Sequence of chain 1.A:
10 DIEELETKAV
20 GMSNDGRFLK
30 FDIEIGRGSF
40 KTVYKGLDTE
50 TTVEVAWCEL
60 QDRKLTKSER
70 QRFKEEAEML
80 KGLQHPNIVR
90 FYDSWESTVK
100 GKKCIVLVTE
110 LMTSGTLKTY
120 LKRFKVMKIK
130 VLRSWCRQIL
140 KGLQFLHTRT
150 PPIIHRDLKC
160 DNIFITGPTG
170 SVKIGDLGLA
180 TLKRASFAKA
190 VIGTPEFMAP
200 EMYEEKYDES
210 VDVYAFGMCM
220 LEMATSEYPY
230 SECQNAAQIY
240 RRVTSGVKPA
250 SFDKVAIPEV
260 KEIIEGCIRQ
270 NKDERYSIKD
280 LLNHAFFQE

This protein binds this small molecule.
Small molecule (SMILES): COc1ccc(OC)c2[nH]c(=O)c(CCNC(=O)c3ccccc3I)cc12

Binding-site contacts:
Ligand atom C19 contacts residue PHE163 of chain 1.A at 3.6 Å (hydrophobic).
Ligand atom C17 contacts residue LEU176 of chain 1.A at 3.7 Å (hydrophobic).
Ligand atom C contacts residue THR112 of chain 1.A at 3.7 Å.
Ligand atom C18 contacts residue THR108 of chain 1.A at 3.6 Å.
Ligand atom C16 contacts residue PHE90 of chain 1.A at 3.8 Å (hydrophobic).
Ligand atom C14 contacts residue VAL88 of chain 1.A at 3.5 Å (hydrophobic).
Ligand atom C19 contacts residue VAL42 of chain 1.A at 3.5 Å (hydrophobic).
Ligand atom C8 contacts residue MET111 of chain 1.A at 3.5 Å (hydrophobic).
Ligand atom C11 contacts residue THR108 of chain 1.A at 3.6 Å.
Ligand atom N contacts residue MET111 of chain 1.A at 2.8 Å (h-bond).
Ligand atom O2 contacts residue LEU110 of chain 1.A at 3.6 Å.
Ligand atom O2 contacts residue GLU109 of chain 1.A at 3.7 Å.
Ligand atom C16 contacts residue LEU176 of chain 1.A at 3.6 Å (hydrophobic).
Ligand atom C6 contacts residue PHE163 of chain 1.A at 3.6 Å (hydrophobic).
Ligand atom N1 contacts residue VAL88 of chain 1.A at 3.5 Å.
Ligand atom I contacts residue LEU178 of chain 1.A at 3.7 Å.
Ligand atom O1 contacts residue VAL42 of chain 1.A at 3.5 Å.
Ligand atom N1 contacts residue THR108 of chain 1.A at 2.9 Å (h-bond).
Ligand atom C18 contacts residue ASP175 of chain 1.A at 3.8 Å.
Ligand atom O2 contacts residue MET111 of chain 1.A at 2.7 Å (h-bond).
Ligand atom C1 contacts residue ILE34 of chain 1.A at 3.7 Å (hydrophobic).
Ligand atom O contacts residue MET111 of chain 1.A at 3.0 Å (h-bond).
Ligand atom O3 contacts residue PHE163 of chain 1.A at 3.5 Å.
Ligand atom C5 contacts residue LYS40 of chain 1.A at 3.4 Å.
Ligand atom C13 contacts residue ASP175 of chain 1.A at 3.6 Å.
Ligand atom C contacts residue GLY114 of chain 1.A at 3.6 Å.
Ligand atom I contacts residue LYS40 of chain 1.A at 3.8 Å.
Ligand atom O3 contacts residue ASP175 of chain 1.A at 3.2 Å (salt-bridge).
Ligand atom C17 contacts residue LEU106 of chain 1.A at 3.8 Å (hydrophobic).
Ligand atom O contacts residue GLY114 of chain 1.A at 3.5 Å.
Ligand atom C5 contacts residue VAL42 of chain 1.A at 3.0 Å (hydrophobic).
Ligand atom C7 contacts residue MET111 of chain 1.A at 3.6 Å (hydrophobic).
Ligand atom C13 contacts residue THR108 of chain 1.A at 3.8 Å.
Ligand atom C15 contacts residue VAL88 of chain 1.A at 3.4 Å (hydrophobic).
Ligand atom O3 contacts residue GLY174 of chain 1.A at 3.4 Å.
Ligand atom N contacts residue PHE163 of chain 1.A at 3.7 Å.
Ligand atom O contacts residue ILE34 of chain 1.A at 3.6 Å.
Ligand atom I contacts residue CYS57 of chain 1.A at 3.7 Å.
Ligand atom C7 contacts residue PHE163 of chain 1.A at 3.6 Å (hydrophobic).
Ligand atom C1 contacts residue MET111 of chain 1.A at 3.8 Å (hydrophobic).